Binding-site contacts:
Ligand atom C5 contacts residue ALA47 of chain 1.D at 3.7 Å (hydrophobic).
Ligand atom C1 contacts residue ALA47 of chain 1.D at 3.9 Å (hydrophobic).
Ligand atom C1' contacts residue HIS48 of chain 1.D at 3.9 Å.
Ligand atom O1' contacts residue HIS48 of chain 1.D at 3.7 Å.
Ligand atom C4 contacts residue ALA47 of chain 1.D at 4.0 Å (hydrophobic).
Ligand atom C2 contacts residue ALA47 of chain 1.D at 3.8 Å (hydrophobic).
Ligand atom O2' contacts residue ALA47 of chain 1.D at 4.4 Å.
Ligand atom O1' contacts residue ARG51 of chain 1.D at 1.3 Å (salt-bridge).
Ligand atom C3 contacts residue ALA47 of chain 1.D at 4.3 Å (hydrophobic).
Ligand atom O2' contacts residue ARG51 of chain 1.D at 3.3 Å (salt-bridge).
Ligand atom C1' contacts residue ARG51 of chain 1.D at 2.6 Å.
Ligand atom C1 contacts residue ARG51 of chain 1.D at 3.7 Å.
Ligand atom C6 contacts residue ALA47 of chain 1.D at 3.8 Å (hydrophobic).
Ligand atom C2 contacts residue ARG51 of chain 1.D at 3.7 Å.
Ligand atom O2' contacts residue HIS48 of chain 1.D at 3.4 Å (h-bond).
Ligand atom O1' contacts residue ALA47 of chain 1.D at 4.4 Å.
Ligand atom C1' contacts residue ALA47 of chain 1.D at 4.1 Å (hydrophobic).
Ligand atom C1 contacts residue HIS48 of chain 1.D at 4.5 Å.

This protein binds this small molecule.
Small molecule (SMILES): Nc1ccc(C(=O)O)cc1

Sequence of chain 1.D:
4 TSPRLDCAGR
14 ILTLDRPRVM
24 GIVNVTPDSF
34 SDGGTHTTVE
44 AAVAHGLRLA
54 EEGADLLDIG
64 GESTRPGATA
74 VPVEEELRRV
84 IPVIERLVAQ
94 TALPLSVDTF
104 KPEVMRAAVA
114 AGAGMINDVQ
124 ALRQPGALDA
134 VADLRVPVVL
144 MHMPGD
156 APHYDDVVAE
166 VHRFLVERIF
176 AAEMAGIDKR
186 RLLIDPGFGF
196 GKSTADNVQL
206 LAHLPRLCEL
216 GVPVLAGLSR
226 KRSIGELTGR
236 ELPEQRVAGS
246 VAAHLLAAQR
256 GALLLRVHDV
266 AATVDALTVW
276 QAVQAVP